Sequence of chain 1.A:
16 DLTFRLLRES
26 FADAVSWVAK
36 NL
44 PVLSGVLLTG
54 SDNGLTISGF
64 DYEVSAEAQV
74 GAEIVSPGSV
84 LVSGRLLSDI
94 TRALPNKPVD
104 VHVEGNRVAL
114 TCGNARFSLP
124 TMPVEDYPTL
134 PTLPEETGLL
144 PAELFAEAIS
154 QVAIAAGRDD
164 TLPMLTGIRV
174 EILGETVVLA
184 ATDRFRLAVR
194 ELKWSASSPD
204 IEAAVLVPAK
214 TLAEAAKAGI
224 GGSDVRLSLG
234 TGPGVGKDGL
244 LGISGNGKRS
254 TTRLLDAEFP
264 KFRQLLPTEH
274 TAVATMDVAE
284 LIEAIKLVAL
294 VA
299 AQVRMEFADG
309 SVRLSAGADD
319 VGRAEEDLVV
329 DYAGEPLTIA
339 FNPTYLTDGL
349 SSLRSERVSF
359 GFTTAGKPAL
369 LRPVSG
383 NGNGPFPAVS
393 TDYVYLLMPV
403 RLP

A small-molecule ligand and the protein it binds are described below.
Small molecule (SMILES): C[C@@H](O)[C@@H](C)O

Binding-site contacts:
Ligand atom C2 contacts residue SER200 of chain 1.A at 3.5 Å.
Ligand atom O6 contacts residue GLY141 of chain 1.A at 4.1 Å.
Ligand atom C3 contacts residue SER200 of chain 1.A at 4.2 Å.
Ligand atom O5 contacts residue SER200 of chain 1.A at 4.0 Å.
Ligand atom C1 contacts residue SER200 of chain 1.A at 4.0 Å.
Ligand atom C4 contacts residue GLU139 of chain 1.A at 3.1 Å.
Ligand atom C1 contacts residue ALA199 of chain 1.A at 3.6 Å (hydrophobic).
Ligand atom C1 contacts residue GLY141 of chain 1.A at 4.3 Å.
Ligand atom O6 contacts residue ARG229 of chain 1.A at 3.6 Å.
Ligand atom C2 contacts residue ALA199 of chain 1.A at 3.9 Å (hydrophobic).
Ligand atom C1 contacts residue LEU142 of chain 1.A at 4.4 Å (hydrophobic).
Ligand atom O6 contacts residue LEU142 of chain 1.A at 4.3 Å.
Ligand atom O6 contacts residue GLU139 of chain 1.A at 2.4 Å (salt-bridge).
Ligand atom O5 contacts residue ALA199 of chain 1.A at 4.4 Å.
Ligand atom C1 contacts residue SER198 of chain 1.A at 3.4 Å.
Ligand atom C3 contacts residue GLY141 of chain 1.A at 4.4 Å.
Ligand atom C3 contacts residue GLU139 of chain 1.A at 3.2 Å.